Sequence of chain 2.E:
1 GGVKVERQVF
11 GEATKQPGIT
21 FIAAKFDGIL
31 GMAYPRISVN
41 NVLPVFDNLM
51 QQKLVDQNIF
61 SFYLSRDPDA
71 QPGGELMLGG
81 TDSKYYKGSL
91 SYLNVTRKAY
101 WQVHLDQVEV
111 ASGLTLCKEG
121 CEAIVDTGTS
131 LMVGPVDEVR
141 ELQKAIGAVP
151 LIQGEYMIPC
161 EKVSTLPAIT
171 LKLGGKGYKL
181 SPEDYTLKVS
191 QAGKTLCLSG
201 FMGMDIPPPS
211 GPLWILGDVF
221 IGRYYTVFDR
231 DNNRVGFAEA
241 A

Binding-site contacts:
Ligand atom C4 contacts residue ASN94 of chain 2.E at 4.0 Å.
Ligand atom N2 contacts residue ASN94 of chain 2.E at 3.2 Å (h-bond).
Ligand atom O7 contacts residue ASN94 of chain 2.E at 3.0 Å (h-bond).
Ligand atom C5 contacts residue ASN94 of chain 2.E at 3.7 Å.
Ligand atom O5 contacts residue ASN94 of chain 2.E at 2.4 Å (h-bond).
Ligand atom C2 contacts residue ASN94 of chain 2.E at 2.5 Å.
Ligand atom C3 contacts residue ASN94 of chain 2.E at 3.8 Å.
Ligand atom C1 contacts residue ASN94 of chain 2.E at 1.5 Å.
Ligand atom C7 contacts residue ASN94 of chain 2.E at 3.4 Å.

The protein below binds the small molecule below.
Small molecule (SMILES): CC(=O)N[C@@H]1[C@@H](O)[C@H](O)[C@@H](CO)O[C@H]1O